The small molecule below binds the protein below.
Small molecule (SMILES): NCC(=O)O

Binding-site contacts:
Ligand atom OXT contacts residue ILE34 of chain 1.B at 4.3 Å.
Ligand atom OXT contacts residue PRO33 of chain 1.B at 4.3 Å.
Ligand atom OXT contacts residue LEU37 of chain 1.B at 4.5 Å.

Sequence of chain 1.B:
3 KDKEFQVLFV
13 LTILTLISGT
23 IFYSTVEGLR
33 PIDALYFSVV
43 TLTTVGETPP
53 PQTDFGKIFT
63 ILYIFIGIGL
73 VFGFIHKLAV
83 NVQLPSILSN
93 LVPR